This protein binds this small molecule.
Small molecule (SMILES): Nc1nc(=O)c2ncn([C@H]3C[C@H](O)[C@@H](CO[P](=O)(S)OP(=O)(O)OP(=O)(O)O)O3)c2[nH]1

Sequence of chain 1.A:
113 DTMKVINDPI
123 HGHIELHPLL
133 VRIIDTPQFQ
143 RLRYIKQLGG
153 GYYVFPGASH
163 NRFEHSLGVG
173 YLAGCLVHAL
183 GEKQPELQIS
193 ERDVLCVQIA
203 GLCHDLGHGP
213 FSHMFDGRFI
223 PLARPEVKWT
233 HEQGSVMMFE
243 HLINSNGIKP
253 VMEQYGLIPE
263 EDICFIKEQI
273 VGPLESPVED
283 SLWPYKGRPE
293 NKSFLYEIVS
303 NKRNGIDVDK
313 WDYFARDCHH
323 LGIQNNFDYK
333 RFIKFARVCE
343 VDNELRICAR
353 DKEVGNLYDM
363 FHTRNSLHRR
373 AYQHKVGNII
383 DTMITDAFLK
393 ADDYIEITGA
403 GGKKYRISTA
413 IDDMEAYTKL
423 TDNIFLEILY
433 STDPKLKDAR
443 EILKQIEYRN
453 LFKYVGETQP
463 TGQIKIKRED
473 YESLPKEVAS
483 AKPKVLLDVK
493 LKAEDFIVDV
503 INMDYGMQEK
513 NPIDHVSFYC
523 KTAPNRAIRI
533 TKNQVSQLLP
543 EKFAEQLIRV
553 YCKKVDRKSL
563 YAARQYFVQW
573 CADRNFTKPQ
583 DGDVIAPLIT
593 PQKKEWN

Binding-site contacts:
Ligand atom N1 contacts residue ASP137 of chain 1.B at 3.4 Å (salt-bridge).
Ligand atom PG contacts residue LYS116 of chain 1.B at 3.5 Å.
Ligand atom O3B contacts residue LYS116 of chain 1.B at 3.4 Å (salt-bridge).
Ligand atom O3G contacts residue LYS455 of chain 1.A at 3.1 Å (salt-bridge).
Ligand atom C2' contacts residue ILE118 of chain 1.B at 3.4 Å (hydrophobic).
Ligand atom O3' contacts residue VAL117 of chain 1.B at 3.4 Å (h-bond).
Ligand atom C4 contacts residue ARG451 of chain 1.A at 2.8 Å.
Ligand atom S1A contacts residue LYS116 of chain 1.B at 3.7 Å.
Ligand atom C5' contacts residue VAL378 of chain 1.A at 3.3 Å (hydrophobic).
Ligand atom O2G contacts residue LYS116 of chain 1.B at 2.7 Å (salt-bridge).
Ligand atom C6 contacts residue ARG451 of chain 1.A at 2.8 Å.
Ligand atom C3' contacts residue T8T1 of chain 1.J at 3.6 Å.
Ligand atom C5 contacts residue ARG451 of chain 1.A at 3.0 Å.
Ligand atom O6 contacts residue GLN142 of chain 1.B at 3.6 Å (h-bond).
Ligand atom O1B contacts residue VAL378 of chain 1.A at 3.4 Å.
Ligand atom N2 contacts residue ARG451 of chain 1.A at 2.3 Å (salt-bridge).
Ligand atom C1' contacts residue VAL156 of chain 1.A at 3.6 Å (hydrophobic).
Ligand atom O5' contacts residue ARG451 of chain 1.A at 3.3 Å (salt-bridge).
Ligand atom S1A contacts residue ARG451 of chain 1.A at 3.3 Å.
Ligand atom O1B contacts residue T8T1 of chain 1.J at 3.7 Å.
Ligand atom C6 contacts residue ILE136 of chain 1.B at 3.7 Å (hydrophobic).
Ligand atom N1 contacts residue ILE136 of chain 1.B at 3.6 Å.
Ligand atom C2' contacts residue VAL117 of chain 1.B at 3.4 Å (hydrophobic).
Ligand atom C2 contacts residue ARG451 of chain 1.A at 1.9 Å.
Ligand atom N1 contacts residue ARG451 of chain 1.A at 2.6 Å (salt-bridge).
Ligand atom O1G contacts residue LYS523 of chain 1.D at 2.5 Å (salt-bridge).
Ligand atom PA contacts residue LYS116 of chain 1.B at 3.6 Å.
Ligand atom O2A contacts residue LYS116 of chain 1.B at 2.5 Å (salt-bridge).
Ligand atom O1G contacts residue T8T1 of chain 1.J at 3.5 Å (h-bond).
Ligand atom N7 contacts residue ARG145 of chain 1.B at 3.6 Å.
Ligand atom C5' contacts residue T8T1 of chain 1.J at 3.6 Å.
Ligand atom O3' contacts residue T8T1 of chain 1.J at 2.6 Å (h-bond).
Ligand atom O6 contacts residue ARG451 of chain 1.A at 3.3 Å (salt-bridge).
Ligand atom C8 contacts residue VAL156 of chain 1.A at 3.5 Å (hydrophobic).
Ligand atom O3A contacts residue VAL378 of chain 1.A at 3.4 Å.
Ligand atom O6 contacts residue ILE136 of chain 1.B at 3.5 Å.
Ligand atom N2 contacts residue ASP137 of chain 1.B at 3.1 Å (salt-bridge).
Ligand atom O6 contacts residue PHE165 of chain 1.B at 3.3 Å.
Ligand atom O2A contacts residue T8T1 of chain 1.J at 3.2 Å (h-bond).
Ligand atom N3 contacts residue ARG451 of chain 1.A at 2.1 Å (salt-bridge).

Sequence of chain 1.B:
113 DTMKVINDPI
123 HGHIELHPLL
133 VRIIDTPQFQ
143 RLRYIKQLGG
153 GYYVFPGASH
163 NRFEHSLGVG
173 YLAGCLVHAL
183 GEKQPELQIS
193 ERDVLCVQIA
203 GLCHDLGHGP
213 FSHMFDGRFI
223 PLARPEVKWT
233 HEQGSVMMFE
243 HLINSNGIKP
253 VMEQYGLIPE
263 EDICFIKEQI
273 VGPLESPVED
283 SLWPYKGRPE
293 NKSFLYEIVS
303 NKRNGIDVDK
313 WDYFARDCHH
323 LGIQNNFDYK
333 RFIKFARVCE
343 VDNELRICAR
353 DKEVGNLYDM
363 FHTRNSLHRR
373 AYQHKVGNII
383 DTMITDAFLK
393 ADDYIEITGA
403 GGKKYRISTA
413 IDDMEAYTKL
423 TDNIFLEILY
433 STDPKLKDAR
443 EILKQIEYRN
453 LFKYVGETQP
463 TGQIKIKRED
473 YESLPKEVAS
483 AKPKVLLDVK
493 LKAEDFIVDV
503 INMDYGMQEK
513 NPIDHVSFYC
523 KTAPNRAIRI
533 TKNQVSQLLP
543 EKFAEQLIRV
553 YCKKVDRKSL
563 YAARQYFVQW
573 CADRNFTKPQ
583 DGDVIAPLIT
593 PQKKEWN

Sequence of chain 1.D:
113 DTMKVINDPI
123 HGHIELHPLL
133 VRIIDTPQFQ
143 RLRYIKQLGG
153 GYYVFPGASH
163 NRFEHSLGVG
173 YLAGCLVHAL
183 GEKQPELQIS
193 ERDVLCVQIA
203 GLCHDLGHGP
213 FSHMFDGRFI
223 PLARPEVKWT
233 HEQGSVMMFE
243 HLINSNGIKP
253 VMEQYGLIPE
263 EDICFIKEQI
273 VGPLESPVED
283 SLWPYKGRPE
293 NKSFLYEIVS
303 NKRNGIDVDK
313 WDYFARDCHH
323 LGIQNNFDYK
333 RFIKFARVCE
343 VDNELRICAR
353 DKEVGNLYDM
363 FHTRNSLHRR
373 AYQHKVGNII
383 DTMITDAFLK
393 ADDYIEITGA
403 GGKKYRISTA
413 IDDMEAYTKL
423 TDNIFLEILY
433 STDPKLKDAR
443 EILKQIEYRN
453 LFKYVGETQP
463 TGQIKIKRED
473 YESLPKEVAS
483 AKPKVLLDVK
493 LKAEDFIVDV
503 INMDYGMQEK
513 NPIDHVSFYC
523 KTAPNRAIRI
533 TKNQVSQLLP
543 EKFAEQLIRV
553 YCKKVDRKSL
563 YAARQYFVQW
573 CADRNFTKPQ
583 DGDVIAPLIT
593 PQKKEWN